Binding-site contacts:
Ligand atom O5 contacts residue VAL208 of chain 1.D at 4.4 Å.
Ligand atom C6 contacts residue LYS393 of chain 1.D at 4.3 Å.
Ligand atom C5 contacts residue SER207 of chain 1.D at 4.2 Å.
Ligand atom O4 contacts residue ARG392 of chain 1.D at 3.8 Å.
Ligand atom C1 contacts residue SER207 of chain 1.D at 4.5 Å.
Ligand atom C8 contacts residue SER207 of chain 1.D at 3.5 Å.
Ligand atom O5 contacts residue ASN205 of chain 1.D at 2.3 Å (h-bond).
Ligand atom O7 contacts residue ASN205 of chain 1.D at 3.2 Å (h-bond).
Ligand atom C6 contacts residue ARG392 of chain 1.D at 3.9 Å.
Ligand atom N2 contacts residue ASN205 of chain 1.D at 3.1 Å (h-bond).
Ligand atom C4 contacts residue ASN205 of chain 1.D at 4.3 Å.
Ligand atom O7 contacts residue ARG202 of chain 1.D at 3.8 Å.
Ligand atom C4 contacts residue ARG392 of chain 1.D at 4.0 Å.
Ligand atom C6 contacts residue VAL208 of chain 1.D at 3.8 Å (hydrophobic).
Ligand atom O3 contacts residue ARG392 of chain 1.D at 4.4 Å.
Ligand atom C6 contacts residue VAL208 of chain 1.D at 4.3 Å (hydrophobic).
Ligand atom C2 contacts residue ASN205 of chain 1.D at 2.6 Å.
Ligand atom C1 contacts residue ASN205 of chain 1.D at 1.4 Å.
Ligand atom C3 contacts residue ASN205 of chain 1.D at 3.9 Å.
Ligand atom C7 contacts residue ASN205 of chain 1.D at 3.4 Å.
Ligand atom C7 contacts residue SER207 of chain 1.D at 4.5 Å.
Ligand atom C5 contacts residue VAL208 of chain 1.D at 3.9 Å (hydrophobic).
Ligand atom C1 contacts residue VAL208 of chain 1.D at 4.5 Å (hydrophobic).
Ligand atom O5 contacts residue VAL208 of chain 1.D at 3.7 Å.
Ligand atom C6 contacts residue SER207 of chain 1.D at 4.0 Å.
Ligand atom C5 contacts residue ASN205 of chain 1.D at 3.6 Å.
Ligand atom O5 contacts residue LYS393 of chain 1.D at 4.1 Å.

This protein binds this small molecule.
Small molecule (SMILES): CC(=O)N[C@H]1[C@H](O[C@H]2[C@H](O)[C@@H](NC(C)=O)CO[C@@H]2CO[C@@H]2O[C@@H](C)[C@@H](O)[C@@H](O)[C@@H]2O)O[C@H](CO)[C@@H](O[C@@H]2O[C@H](CO[C@H]3O[C@H](CO)[C@@H](O)[C@H](O)[C@@H]3O)[C@@H](O)[C@H](O[C@H]3O[C@H](CO)[C@@H](O)[C@H](O)[C@@H]3O)[C@@H]2O)[C@@H]1O

Sequence of chain 1.D:
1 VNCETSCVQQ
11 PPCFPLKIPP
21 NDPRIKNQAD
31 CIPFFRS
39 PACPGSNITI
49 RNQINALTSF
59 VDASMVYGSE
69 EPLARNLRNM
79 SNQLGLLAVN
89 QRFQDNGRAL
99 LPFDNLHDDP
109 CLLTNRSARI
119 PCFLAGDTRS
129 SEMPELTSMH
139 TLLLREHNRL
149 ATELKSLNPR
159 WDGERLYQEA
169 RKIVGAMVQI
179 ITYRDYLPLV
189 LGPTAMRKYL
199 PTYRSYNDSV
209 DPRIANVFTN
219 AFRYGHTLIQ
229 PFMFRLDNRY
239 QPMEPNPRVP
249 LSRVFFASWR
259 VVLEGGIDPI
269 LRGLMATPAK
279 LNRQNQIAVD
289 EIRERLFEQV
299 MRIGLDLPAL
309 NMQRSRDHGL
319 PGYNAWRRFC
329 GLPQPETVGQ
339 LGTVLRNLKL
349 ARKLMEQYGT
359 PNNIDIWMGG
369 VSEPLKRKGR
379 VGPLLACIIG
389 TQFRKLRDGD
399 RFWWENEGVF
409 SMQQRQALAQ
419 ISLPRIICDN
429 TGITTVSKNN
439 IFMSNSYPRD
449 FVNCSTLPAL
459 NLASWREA